Sequence of chain 1.D:
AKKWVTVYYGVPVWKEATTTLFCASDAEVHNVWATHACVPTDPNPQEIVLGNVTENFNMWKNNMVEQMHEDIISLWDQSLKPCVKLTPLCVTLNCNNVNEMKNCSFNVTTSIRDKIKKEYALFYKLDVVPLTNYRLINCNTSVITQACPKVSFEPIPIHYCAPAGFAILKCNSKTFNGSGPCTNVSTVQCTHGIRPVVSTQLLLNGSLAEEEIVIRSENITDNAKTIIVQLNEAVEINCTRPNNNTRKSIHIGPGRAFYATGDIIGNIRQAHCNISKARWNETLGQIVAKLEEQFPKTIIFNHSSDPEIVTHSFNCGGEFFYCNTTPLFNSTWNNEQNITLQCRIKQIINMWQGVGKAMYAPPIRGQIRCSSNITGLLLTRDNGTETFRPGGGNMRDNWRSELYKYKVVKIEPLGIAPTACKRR

Binding-site contacts:
Ligand atom C1 contacts residue THR367 of chain 1.D at 3.4 Å.
Ligand atom C2 contacts residue THR367 of chain 1.D at 4.4 Å.
Ligand atom O5 contacts residue ASN365 of chain 1.D at 2.3 Å (h-bond).
Ligand atom O5 contacts residue THR367 of chain 1.D at 4.1 Å.
Ligand atom C5 contacts residue THR367 of chain 1.D at 4.3 Å.
Ligand atom C5 contacts residue ASN365 of chain 1.D at 3.6 Å.
Ligand atom C4 contacts residue ASN365 of chain 1.D at 4.2 Å.
Ligand atom C8 contacts residue VAL351 of chain 1.D at 4.4 Å (hydrophobic).
Ligand atom N2 contacts residue ASN365 of chain 1.D at 2.9 Å (h-bond).
Ligand atom C7 contacts residue ASN365 of chain 1.D at 3.7 Å.
Ligand atom C2 contacts residue ASN365 of chain 1.D at 2.4 Å.
Ligand atom O7 contacts residue ASN365 of chain 1.D at 4.0 Å.
Ligand atom N2 contacts residue THR367 of chain 1.D at 4.4 Å.
Ligand atom C1 contacts residue ASN365 of chain 1.D at 1.4 Å.
Ligand atom C3 contacts residue ASN365 of chain 1.D at 3.8 Å.

The protein below binds the small molecule below.
Small molecule (SMILES): CC(=O)N[C@@H]1[C@@H](O)[C@H](O)[C@@H](CO)O[C@H]1O